Binding-site contacts:
Ligand atom O10 contacts residue ALA55 of chain 1.A at 3.1 Å (h-bond).
Ligand atom C11 contacts residue ALA55 of chain 1.A at 3.5 Å (hydrophobic).
Ligand atom O10 contacts residue SER53 of chain 1.A at 3.6 Å.
Ligand atom C11 contacts residue PRO57 of chain 1.A at 4.3 Å (hydrophobic).
Ligand atom C10 contacts residue SER48 of chain 1.A at 4.0 Å.
Ligand atom O7 contacts residue SER48 of chain 1.A at 3.6 Å.
Ligand atom C11 contacts residue THR46 of chain 1.A at 3.7 Å.
Ligand atom C4 contacts residue PRO57 of chain 1.A at 4.1 Å (hydrophobic).
Ligand atom C11 contacts residue PRO56 of chain 1.A at 3.8 Å (hydrophobic).
Ligand atom O1B contacts residue THR46 of chain 1.A at 4.2 Å.
Ligand atom C10 contacts residue ASP54 of chain 1.A at 4.3 Å.
Ligand atom C9 contacts residue ASP49 of chain 1.A at 4.3 Å.
Ligand atom C10 contacts residue THR46 of chain 1.A at 4.0 Å.
Ligand atom C10 contacts residue ALA55 of chain 1.A at 3.3 Å (hydrophobic).
Ligand atom O10 contacts residue ASP54 of chain 1.A at 3.9 Å.
Ligand atom C10 contacts residue VAL47 of chain 1.A at 4.4 Å (hydrophobic).
Ligand atom N5 contacts residue THR46 of chain 1.A at 3.1 Å (h-bond).
Ligand atom C5 contacts residue THR46 of chain 1.A at 3.9 Å.
Ligand atom C11 contacts residue VAL47 of chain 1.A at 4.4 Å (hydrophobic).
Ligand atom C11 contacts residue HIS105 of chain 1.E at 3.8 Å.
Ligand atom O9 contacts residue VAL47 of chain 1.A at 4.4 Å.
Ligand atom C5 contacts residue ALA55 of chain 1.A at 4.1 Å (hydrophobic).
Ligand atom C11 contacts residue SER48 of chain 1.A at 4.0 Å.
Ligand atom N5 contacts residue ALA55 of chain 1.A at 3.6 Å (h-bond).
Ligand atom C6 contacts residue THR46 of chain 1.A at 3.7 Å.
Ligand atom C10 contacts residue PRO56 of chain 1.A at 4.3 Å (hydrophobic).
Ligand atom O4 contacts residue ALA55 of chain 1.A at 2.6 Å (h-bond).
Ligand atom C4 contacts residue ALA55 of chain 1.A at 3.7 Å (hydrophobic).
Ligand atom O8 contacts residue THR46 of chain 1.A at 4.0 Å.
Ligand atom O9 contacts residue ASP49 of chain 1.A at 4.5 Å.
Ligand atom C11 contacts residue ASP54 of chain 1.A at 3.6 Å.
Ligand atom C9 contacts residue VAL47 of chain 1.A at 3.1 Å (hydrophobic).
Ligand atom O7 contacts residue VAL47 of chain 1.A at 3.2 Å (h-bond).
Ligand atom C7 contacts residue THR46 of chain 1.A at 4.0 Å.
Ligand atom C4 contacts residue THR46 of chain 1.A at 4.3 Å.
Ligand atom N5 contacts residue PRO57 of chain 1.A at 4.1 Å.
Ligand atom C8 contacts residue VAL47 of chain 1.A at 3.8 Å (hydrophobic).
Ligand atom O4 contacts residue PRO57 of chain 1.A at 4.1 Å.
Ligand atom O10 contacts residue SER48 of chain 1.A at 3.4 Å.
Ligand atom C7 contacts residue VAL47 of chain 1.A at 3.3 Å (hydrophobic).

Sequence of chain 1.A:
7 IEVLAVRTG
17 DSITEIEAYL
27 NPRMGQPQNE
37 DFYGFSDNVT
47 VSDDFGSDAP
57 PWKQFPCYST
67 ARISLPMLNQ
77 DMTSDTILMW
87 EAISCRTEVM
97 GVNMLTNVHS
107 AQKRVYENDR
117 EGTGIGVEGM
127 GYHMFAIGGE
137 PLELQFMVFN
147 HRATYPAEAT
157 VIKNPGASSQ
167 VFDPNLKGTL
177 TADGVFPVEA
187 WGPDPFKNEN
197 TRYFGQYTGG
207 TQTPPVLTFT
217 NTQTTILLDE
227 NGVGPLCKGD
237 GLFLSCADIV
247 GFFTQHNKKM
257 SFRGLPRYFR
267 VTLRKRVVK

The protein below binds the small molecule below.
Small molecule (SMILES): CC(=O)N[C@H]1[C@H]([C@H](O)[C@H](O)CO)O[C@@](O)(C(=O)O)C[C@@H]1O

Sequence of chain 1.E:
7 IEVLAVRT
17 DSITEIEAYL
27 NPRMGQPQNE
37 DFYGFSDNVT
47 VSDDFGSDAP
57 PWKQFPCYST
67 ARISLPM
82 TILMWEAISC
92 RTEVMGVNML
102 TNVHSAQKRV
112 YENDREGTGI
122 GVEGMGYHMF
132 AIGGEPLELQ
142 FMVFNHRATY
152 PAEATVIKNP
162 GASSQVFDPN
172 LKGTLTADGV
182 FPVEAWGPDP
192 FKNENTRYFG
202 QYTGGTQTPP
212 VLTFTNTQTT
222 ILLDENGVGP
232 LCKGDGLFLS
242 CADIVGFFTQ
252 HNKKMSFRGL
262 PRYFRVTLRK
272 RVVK